Sequence of chain 1.B:
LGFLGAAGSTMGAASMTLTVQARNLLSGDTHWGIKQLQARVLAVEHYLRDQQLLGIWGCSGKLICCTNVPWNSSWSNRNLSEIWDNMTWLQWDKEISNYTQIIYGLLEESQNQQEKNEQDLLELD

A small-molecule ligand and the protein it binds are described below.
Small molecule (SMILES): CC(=O)N[C@@H]1[C@@H](O)[C@H](O)[C@@H](CO)O[C@H]1O

Binding-site contacts:
Ligand atom C5 contacts residue SER613 of chain 1.B at 4.1 Å.
Ligand atom C4 contacts residue ASN611 of chain 1.B at 4.4 Å.
Ligand atom C3 contacts residue ASN611 of chain 1.B at 3.9 Å.
Ligand atom C7 contacts residue ASN611 of chain 1.B at 3.1 Å.
Ligand atom C5 contacts residue ASN611 of chain 1.B at 3.8 Å.
Ligand atom C1 contacts residue SER613 of chain 1.B at 3.2 Å.
Ligand atom C1 contacts residue ASN611 of chain 1.B at 1.5 Å.
Ligand atom C8 contacts residue ASN611 of chain 1.B at 4.0 Å.
Ligand atom O6 contacts residue SER613 of chain 1.B at 3.9 Å.
Ligand atom C2 contacts residue ASN611 of chain 1.B at 2.5 Å.
Ligand atom N2 contacts residue ASN611 of chain 1.B at 2.9 Å (h-bond).
Ligand atom O5 contacts residue ASN611 of chain 1.B at 2.5 Å (h-bond).
Ligand atom O7 contacts residue ASN611 of chain 1.B at 3.1 Å (h-bond).
Ligand atom O5 contacts residue SER613 of chain 1.B at 3.0 Å (h-bond).